Sequence of chain 1.A:
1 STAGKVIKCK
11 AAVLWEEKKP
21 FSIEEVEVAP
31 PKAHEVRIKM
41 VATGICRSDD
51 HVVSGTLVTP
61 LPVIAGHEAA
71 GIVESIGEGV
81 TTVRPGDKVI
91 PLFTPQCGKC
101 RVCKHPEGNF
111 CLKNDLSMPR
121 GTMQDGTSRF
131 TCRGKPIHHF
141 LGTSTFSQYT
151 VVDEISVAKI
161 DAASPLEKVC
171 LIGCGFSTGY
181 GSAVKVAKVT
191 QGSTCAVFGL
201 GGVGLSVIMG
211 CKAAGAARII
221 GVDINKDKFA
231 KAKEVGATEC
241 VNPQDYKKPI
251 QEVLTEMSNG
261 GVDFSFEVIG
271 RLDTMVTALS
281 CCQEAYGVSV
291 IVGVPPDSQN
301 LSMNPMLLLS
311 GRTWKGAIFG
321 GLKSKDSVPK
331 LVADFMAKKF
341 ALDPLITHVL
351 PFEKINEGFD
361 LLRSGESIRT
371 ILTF

Sequence of chain 1.B:
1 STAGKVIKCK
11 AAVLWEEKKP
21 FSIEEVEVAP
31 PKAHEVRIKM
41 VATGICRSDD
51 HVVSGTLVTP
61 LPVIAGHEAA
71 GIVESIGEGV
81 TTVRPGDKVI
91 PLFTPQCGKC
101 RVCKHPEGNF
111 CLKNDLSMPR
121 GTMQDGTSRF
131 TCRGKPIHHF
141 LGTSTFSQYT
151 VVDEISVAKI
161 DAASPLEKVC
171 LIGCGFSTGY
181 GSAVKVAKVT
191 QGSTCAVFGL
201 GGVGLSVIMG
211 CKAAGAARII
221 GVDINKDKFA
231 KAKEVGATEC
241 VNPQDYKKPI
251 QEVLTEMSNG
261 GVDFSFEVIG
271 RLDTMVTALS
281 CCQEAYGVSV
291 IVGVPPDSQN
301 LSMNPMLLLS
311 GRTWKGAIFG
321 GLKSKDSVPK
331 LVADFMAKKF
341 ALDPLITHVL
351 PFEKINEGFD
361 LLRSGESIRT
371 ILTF

Binding-site contacts:
Ligand atom F3 contacts residue LEU116 of chain 1.B at 3.8 Å.
Ligand atom C7 contacts residue HIS67 of chain 1.B at 3.6 Å.
Ligand atom F6 contacts residue SER48 of chain 1.B at 3.2 Å.
Ligand atom F5 contacts residue LEU141 of chain 1.B at 3.4 Å.
Ligand atom C4 contacts residue LEU57 of chain 1.B at 3.7 Å (hydrophobic).
Ligand atom F5 contacts residue PHE140 of chain 1.B at 3.3 Å.
Ligand atom C2 contacts residue VAL294 of chain 1.B at 3.9 Å (hydrophobic).
Ligand atom F2 contacts residue VAL294 of chain 1.B at 3.8 Å.
Ligand atom C5 contacts residue SER48 of chain 1.B at 4.0 Å.
Ligand atom C2 contacts residue SER48 of chain 1.B at 4.0 Å.
Ligand atom C5 contacts residue LEU57 of chain 1.B at 3.5 Å (hydrophobic).
Ligand atom F2 contacts residue ILE318 of chain 1.B at 3.7 Å.
Ligand atom F2 contacts residue NAJ1 of chain 1.L at 2.9 Å.
Ligand atom F4 contacts residue LEU57 of chain 1.B at 3.2 Å.
Ligand atom C4 contacts residue LEU116 of chain 1.B at 3.8 Å (hydrophobic).
Ligand atom F3 contacts residue LEU309 of chain 1.A at 3.7 Å.
Ligand atom F3 contacts residue VAL294 of chain 1.B at 3.5 Å.
Ligand atom C7 contacts residue ZN1 of chain 1.J at 3.0 Å.
Ligand atom O1 contacts residue CYS46 of chain 1.B at 3.4 Å (h-bond).
Ligand atom C1 contacts residue PHE93 of chain 1.B at 4.0 Å (hydrophobic).
Ligand atom O1 contacts residue SER48 of chain 1.B at 2.6 Å (h-bond).
Ligand atom C7 contacts residue NAJ1 of chain 1.L at 3.3 Å.
Ligand atom F4 contacts residue LEU116 of chain 1.B at 4.0 Å.
Ligand atom C5 contacts residue LEU141 of chain 1.B at 3.8 Å (hydrophobic).
Ligand atom O1 contacts residue ZN1 of chain 1.J at 1.9 Å.
Ligand atom C6 contacts residue LEU141 of chain 1.B at 3.7 Å (hydrophobic).
Ligand atom F3 contacts residue ILE318 of chain 1.B at 3.6 Å.
Ligand atom O1 contacts residue HIS67 of chain 1.B at 3.1 Å (h-bond).
Ligand atom F6 contacts residue HIS67 of chain 1.B at 3.3 Å.
Ligand atom F5 contacts residue LEU57 of chain 1.B at 3.0 Å.
Ligand atom C3 contacts residue VAL294 of chain 1.B at 3.7 Å (hydrophobic).
Ligand atom C1 contacts residue SER48 of chain 1.B at 3.4 Å.
Ligand atom F6 contacts residue LEU141 of chain 1.B at 3.2 Å.
Ligand atom C6 contacts residue SER48 of chain 1.B at 3.4 Å.
Ligand atom C7 contacts residue PHE93 of chain 1.B at 3.5 Å (hydrophobic).
Ligand atom C7 contacts residue CYS174 of chain 1.B at 3.8 Å (hydrophobic).
Ligand atom C3 contacts residue LEU116 of chain 1.B at 3.7 Å (hydrophobic).
Ligand atom O1 contacts residue NAJ1 of chain 1.L at 2.9 Å.
Ligand atom C7 contacts residue SER48 of chain 1.B at 3.4 Å.
Ligand atom O1 contacts residue CYS174 of chain 1.B at 3.3 Å (h-bond).

The protein below binds the small molecule below.
Small molecule (SMILES): OCc1c(F)c(F)c(F)c(F)c1F